Sequence of chain 1.G:
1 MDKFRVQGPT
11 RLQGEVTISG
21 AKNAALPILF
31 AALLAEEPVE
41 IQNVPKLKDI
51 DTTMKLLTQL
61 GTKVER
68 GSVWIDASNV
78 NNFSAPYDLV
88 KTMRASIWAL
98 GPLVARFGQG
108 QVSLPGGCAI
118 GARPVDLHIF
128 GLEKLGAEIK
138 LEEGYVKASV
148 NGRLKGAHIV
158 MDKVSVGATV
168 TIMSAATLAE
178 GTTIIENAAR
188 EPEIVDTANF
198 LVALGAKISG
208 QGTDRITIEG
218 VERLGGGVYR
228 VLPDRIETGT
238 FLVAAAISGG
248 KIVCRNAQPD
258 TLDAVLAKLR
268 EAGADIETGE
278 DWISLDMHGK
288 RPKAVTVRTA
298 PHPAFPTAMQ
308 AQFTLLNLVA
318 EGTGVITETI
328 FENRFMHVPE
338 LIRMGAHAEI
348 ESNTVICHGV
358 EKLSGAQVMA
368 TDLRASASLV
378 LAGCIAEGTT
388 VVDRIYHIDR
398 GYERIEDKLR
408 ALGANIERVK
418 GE

A protein and the small-molecule ligand that binds it are described below.
Small molecule (SMILES): CC(=O)N[C@H]1[C@@H](O[P](=O)(O)O[P](=O)(O)OC[C@H]2O[C@@H](n3ccc(=O)[nH]c3=O)[C@H](O)[C@@H]2O)O[C@H](CO)[C@@H](O)[C@@H]1O[C@@](C)(OP(=O)(O)O)C(=O)O

Binding-site contacts:
Ligand atom O2 contacts residue PRO121 of chain 1.G at 3.5 Å.
Ligand atom C6 contacts residue PRO121 of chain 1.G at 3.4 Å (hydrophobic).
Ligand atom O10 contacts residue EDO1 of chain 1.DA at 3.2 Å.
Ligand atom O13 contacts residue LYS22 of chain 1.G at 3.0 Å (salt-bridge).
Ligand atom O5 contacts residue VAL163 of chain 1.G at 2.8 Å (h-bond).
Ligand atom O6 contacts residue SER162 of chain 1.G at 2.7 Å (h-bond).
Ligand atom N1 contacts residue ASP123 of chain 1.G at 2.7 Å (salt-bridge).
Ligand atom C14 contacts residue ARG371 of chain 1.G at 3.4 Å.
Ligand atom C1 contacts residue PRO121 of chain 1.G at 3.1 Å (hydrophobic).
Ligand atom O19 contacts residue ARG371 of chain 1.G at 2.9 Å (salt-bridge).
Ligand atom O17 contacts residue ARG120 of chain 1.G at 3.4 Å (salt-bridge).
Ligand atom C19 contacts residue ARG331 of chain 1.G at 3.4 Å.
Ligand atom C7 contacts residue ASN23 of chain 1.G at 3.2 Å.
Ligand atom O21 contacts residue ASN23 of chain 1.G at 3.4 Å (h-bond).
Ligand atom O9 contacts residue EDO1 of chain 1.DA at 3.1 Å (h-bond).
Ligand atom O1 contacts residue ASP123 of chain 1.G at 3.2 Å (salt-bridge).
Ligand atom O11 contacts residue PRO121 of chain 1.G at 3.4 Å.
Ligand atom O19 contacts residue ARG331 of chain 1.G at 3.0 Å (salt-bridge).
Ligand atom O14 contacts residue ILE327 of chain 1.G at 2.7 Å (h-bond).
Ligand atom O16 contacts residue ARG120 of chain 1.G at 3.0 Å (salt-bridge).
Ligand atom C15 contacts residue ILE327 of chain 1.G at 3.2 Å (hydrophobic).
Ligand atom O9 contacts residue GLY164 of chain 1.G at 3.0 Å (h-bond).
Ligand atom N1 contacts residue PRO121 of chain 1.G at 3.4 Å (h-bond).
Ligand atom O15 contacts residue LYS22 of chain 1.G at 2.6 Å (salt-bridge).
Ligand atom O19 contacts residue ALA305 of chain 1.G at 3.1 Å.
Ligand atom O12 contacts residue TRP95 of chain 1.G at 3.3 Å.
Ligand atom O11 contacts residue ARG120 of chain 1.G at 3.2 Å.
Ligand atom O15 contacts residue ARG397 of chain 1.G at 2.6 Å (salt-bridge).
Ligand atom O18 contacts residue LYS22 of chain 1.G at 3.3 Å (salt-bridge).
Ligand atom O1 contacts residue LEU124 of chain 1.G at 2.7 Å (h-bond).
Ligand atom C6 contacts residue SER162 of chain 1.G at 3.5 Å.
Ligand atom O18 contacts residue ARG371 of chain 1.G at 2.6 Å (salt-bridge).
Ligand atom O17 contacts residue ARG397 of chain 1.G at 3.2 Å (salt-bridge).
Ligand atom C8 contacts residue ASN23 of chain 1.G at 3.4 Å.
Ligand atom O8 contacts residue ARG120 of chain 1.G at 3.4 Å (salt-bridge).
Ligand atom C1 contacts residue ASP123 of chain 1.G at 3.4 Å.
Ligand atom O5 contacts residue SER162 of chain 1.G at 3.3 Å.
Ligand atom O22 contacts residue THR304 of chain 1.G at 3.3 Å.
Ligand atom O10 contacts residue ARG120 of chain 1.G at 2.9 Å (salt-bridge).
Ligand atom O1 contacts residue VAL122 of chain 1.G at 3.1 Å.